Sequence of chain 41.K:
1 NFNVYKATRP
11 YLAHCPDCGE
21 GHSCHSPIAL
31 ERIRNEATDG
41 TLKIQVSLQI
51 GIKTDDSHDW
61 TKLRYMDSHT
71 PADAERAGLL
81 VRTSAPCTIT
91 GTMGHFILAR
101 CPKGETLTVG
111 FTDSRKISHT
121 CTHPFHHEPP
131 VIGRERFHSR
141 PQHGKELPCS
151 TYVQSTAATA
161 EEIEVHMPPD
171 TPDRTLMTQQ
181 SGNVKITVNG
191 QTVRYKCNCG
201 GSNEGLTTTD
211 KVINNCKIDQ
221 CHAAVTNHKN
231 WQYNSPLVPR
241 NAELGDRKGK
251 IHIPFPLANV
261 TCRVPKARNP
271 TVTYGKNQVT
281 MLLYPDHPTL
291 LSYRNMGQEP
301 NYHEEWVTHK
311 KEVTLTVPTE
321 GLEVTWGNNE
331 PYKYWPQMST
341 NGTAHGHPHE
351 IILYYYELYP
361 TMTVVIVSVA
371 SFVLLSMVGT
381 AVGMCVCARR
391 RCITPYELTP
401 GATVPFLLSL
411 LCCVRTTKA

A small-molecule ligand and the protein it binds are described below.
Small molecule (SMILES): CC(=O)N[C@@H]1[C@@H](O)[C@H](O)[C@@H](CO)O[C@H]1O

Sequence of chain 41.J:
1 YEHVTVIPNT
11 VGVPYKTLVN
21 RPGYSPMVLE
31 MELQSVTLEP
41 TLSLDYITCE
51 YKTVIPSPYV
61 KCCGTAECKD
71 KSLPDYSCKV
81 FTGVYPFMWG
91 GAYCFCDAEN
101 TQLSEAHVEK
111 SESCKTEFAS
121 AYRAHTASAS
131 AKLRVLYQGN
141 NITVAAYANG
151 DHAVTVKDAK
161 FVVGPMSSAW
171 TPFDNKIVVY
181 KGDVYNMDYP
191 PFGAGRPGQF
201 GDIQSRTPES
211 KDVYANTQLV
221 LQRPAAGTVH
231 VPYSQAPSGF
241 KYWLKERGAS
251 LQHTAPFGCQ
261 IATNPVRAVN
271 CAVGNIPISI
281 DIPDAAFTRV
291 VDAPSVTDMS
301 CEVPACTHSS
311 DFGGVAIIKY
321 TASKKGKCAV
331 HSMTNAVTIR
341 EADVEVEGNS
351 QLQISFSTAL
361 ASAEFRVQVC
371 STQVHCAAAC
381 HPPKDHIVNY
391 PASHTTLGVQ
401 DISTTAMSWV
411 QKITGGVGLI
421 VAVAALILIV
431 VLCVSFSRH

Binding-site contacts:
Ligand atom C4 contacts residue ASN259 of chain 41.K at 4.2 Å.
Ligand atom O3 contacts residue THR116 of chain 41.J at 4.4 Å.
Ligand atom C5 contacts residue ASN259 of chain 41.K at 3.7 Å.
Ligand atom C2 contacts residue ASN259 of chain 41.K at 2.5 Å.
Ligand atom C6 contacts residue LYS181 of chain 41.J at 4.2 Å.
Ligand atom C7 contacts residue THR116 of chain 41.J at 3.8 Å.
Ligand atom C3 contacts residue THR116 of chain 41.J at 4.0 Å.
Ligand atom C5 contacts residue LYS181 of chain 41.J at 3.5 Å.
Ligand atom O5 contacts residue ASN259 of chain 41.K at 2.4 Å (h-bond).
Ligand atom C3 contacts residue LYS181 of chain 41.J at 4.4 Å.
Ligand atom C1 contacts residue ASN259 of chain 41.K at 1.4 Å.
Ligand atom O4 contacts residue LYS181 of chain 41.J at 4.0 Å.
Ligand atom O6 contacts residue LYS181 of chain 41.J at 4.3 Å.
Ligand atom O5 contacts residue LYS181 of chain 41.J at 4.4 Å.
Ligand atom N2 contacts residue ASN259 of chain 41.K at 2.9 Å (h-bond).
Ligand atom N2 contacts residue THR116 of chain 41.J at 3.0 Å (h-bond).
Ligand atom O7 contacts residue ASN259 of chain 41.K at 3.0 Å (h-bond).
Ligand atom C4 contacts residue LYS181 of chain 41.J at 4.2 Å.
Ligand atom C7 contacts residue ASN259 of chain 41.K at 3.2 Å.
Ligand atom C3 contacts residue ASN259 of chain 41.K at 3.8 Å.
Ligand atom C8 contacts residue THR116 of chain 41.J at 3.8 Å.
Ligand atom C8 contacts residue ASN259 of chain 41.K at 4.4 Å.
Ligand atom C2 contacts residue THR116 of chain 41.J at 3.8 Å.
Ligand atom C1 contacts residue THR116 of chain 41.J at 4.0 Å.